Binding-site contacts:
Ligand atom CL1 contacts residue THR223 of chain 1.A at 4.1 Å.
Ligand atom O1 contacts residue TYR169 of chain 1.A at 3.6 Å.
Ligand atom C5 contacts residue GLY134 of chain 1.A at 3.9 Å.
Ligand atom C2 contacts residue GLY160 of chain 1.A at 3.6 Å.
Ligand atom O1 contacts residue GLY134 of chain 1.A at 3.1 Å (h-bond).
Ligand atom C3 contacts residue GLY134 of chain 1.A at 3.2 Å.
Ligand atom C6 contacts residue LEU133 of chain 1.A at 3.6 Å (hydrophobic).
Ligand atom C7 contacts residue GLY135 of chain 1.A at 3.6 Å.
Ligand atom C7 contacts residue TYR169 of chain 1.A at 4.1 Å (hydrophobic).
Ligand atom O2 contacts residue TYR169 of chain 1.A at 4.0 Å.
Ligand atom C3 contacts residue GLY160 of chain 1.A at 4.2 Å.
Ligand atom O2 contacts residue GLY134 of chain 1.A at 3.7 Å.
Ligand atom O2 contacts residue GLY135 of chain 1.A at 3.4 Å.
Ligand atom CL1 contacts residue SER132 of chain 1.A at 3.6 Å.
Ligand atom CL1 contacts residue ASN161 of chain 1.A at 4.1 Å.
Ligand atom CL1 contacts residue SER224 of chain 1.A at 2.9 Å.
Ligand atom N1 contacts residue GLY134 of chain 1.A at 3.1 Å (h-bond).
Ligand atom C6 contacts residue ALA158 of chain 1.A at 4.2 Å (hydrophobic).
Ligand atom C1 contacts residue ALA158 of chain 1.A at 3.9 Å (hydrophobic).
Ligand atom C5 contacts residue ASN161 of chain 1.A at 4.2 Å.
Ligand atom C6 contacts residue GLY134 of chain 1.A at 3.7 Å.
Ligand atom C5 contacts residue LEU133 of chain 1.A at 4.2 Å (hydrophobic).
Ligand atom C3 contacts residue LEU133 of chain 1.A at 4.4 Å (hydrophobic).
Ligand atom C1 contacts residue GLY134 of chain 1.A at 3.5 Å.
Ligand atom C4 contacts residue GLY134 of chain 1.A at 3.2 Å.
Ligand atom C7 contacts residue GLY134 of chain 1.A at 3.1 Å.
Ligand atom C6 contacts residue GLY160 of chain 1.A at 4.1 Å.
Ligand atom C1 contacts residue LEU133 of chain 1.A at 3.4 Å (hydrophobic).
Ligand atom O1 contacts residue GLY135 of chain 1.A at 3.3 Å (h-bond).
Ligand atom C2 contacts residue ALA158 of chain 1.A at 4.3 Å (hydrophobic).
Ligand atom C6 contacts residue ASN161 of chain 1.A at 4.4 Å.
Ligand atom CL1 contacts residue ALA158 of chain 1.A at 3.5 Å.
Ligand atom C1 contacts residue GLY160 of chain 1.A at 3.6 Å.
Ligand atom O1 contacts residue ASN162 of chain 1.A at 4.5 Å.
Ligand atom C2 contacts residue LEU133 of chain 1.A at 3.8 Å (hydrophobic).
Ligand atom C2 contacts residue GLY134 of chain 1.A at 3.3 Å.
Ligand atom C3 contacts residue GLY135 of chain 1.A at 3.8 Å.
Ligand atom C2 contacts residue GLY135 of chain 1.A at 4.3 Å.
Ligand atom C4 contacts residue GLY135 of chain 1.A at 4.5 Å.
Ligand atom CL1 contacts residue LEU133 of chain 1.A at 3.6 Å.

Sequence of chain 1.A:
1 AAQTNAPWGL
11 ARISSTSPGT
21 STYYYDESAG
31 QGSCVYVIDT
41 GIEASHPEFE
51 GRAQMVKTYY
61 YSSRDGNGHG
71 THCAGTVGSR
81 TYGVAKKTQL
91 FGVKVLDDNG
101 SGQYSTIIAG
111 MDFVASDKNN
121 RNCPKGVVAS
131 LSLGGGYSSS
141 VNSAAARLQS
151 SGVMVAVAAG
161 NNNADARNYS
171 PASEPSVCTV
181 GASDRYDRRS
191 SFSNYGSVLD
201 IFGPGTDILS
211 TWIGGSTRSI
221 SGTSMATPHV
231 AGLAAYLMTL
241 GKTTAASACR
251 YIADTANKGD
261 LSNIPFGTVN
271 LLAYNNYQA

A protein and the small-molecule ligand that binds it are described below.
Small molecule (SMILES): O=c1[nH]c2cc(Cl)ccc2o1